Binding-site contacts:
Ligand atom C3 contacts residue TRP168 of chain 1.C at 4.2 Å (hydrophobic).
Ligand atom C3 contacts residue ASN118 of chain 1.C at 3.8 Å.
Ligand atom C8 contacts residue ASN118 of chain 1.C at 4.3 Å.
Ligand atom C8 contacts residue ARG19 of chain 1.C at 4.2 Å.
Ligand atom O7 contacts residue ASN118 of chain 1.C at 3.1 Å (h-bond).
Ligand atom N2 contacts residue TRP168 of chain 1.C at 4.4 Å.
Ligand atom N2 contacts residue ASP166 of chain 1.C at 3.7 Å.
Ligand atom C4 contacts residue ASN118 of chain 1.C at 4.3 Å.
Ligand atom C8 contacts residue TRP168 of chain 1.C at 3.8 Å (hydrophobic).
Ligand atom C5 contacts residue ASN118 of chain 1.C at 3.7 Å.
Ligand atom C7 contacts residue ASN118 of chain 1.C at 3.1 Å.
Ligand atom C7 contacts residue TRP168 of chain 1.C at 3.9 Å (hydrophobic).
Ligand atom O3 contacts residue TRP168 of chain 1.C at 3.5 Å.
Ligand atom C8 contacts residue ASP166 of chain 1.C at 3.5 Å.
Ligand atom C2 contacts residue ASN118 of chain 1.C at 2.5 Å.
Ligand atom O7 contacts residue TRP168 of chain 1.C at 3.9 Å.
Ligand atom C7 contacts residue ASP166 of chain 1.C at 3.9 Å.
Ligand atom C8 contacts residue HIS167 of chain 1.C at 3.9 Å.
Ligand atom O5 contacts residue ASN118 of chain 1.C at 2.4 Å (h-bond).
Ligand atom C1 contacts residue ASN118 of chain 1.C at 1.4 Å.
Ligand atom N2 contacts residue ASN118 of chain 1.C at 2.9 Å (h-bond).

Sequence of chain 1.C:
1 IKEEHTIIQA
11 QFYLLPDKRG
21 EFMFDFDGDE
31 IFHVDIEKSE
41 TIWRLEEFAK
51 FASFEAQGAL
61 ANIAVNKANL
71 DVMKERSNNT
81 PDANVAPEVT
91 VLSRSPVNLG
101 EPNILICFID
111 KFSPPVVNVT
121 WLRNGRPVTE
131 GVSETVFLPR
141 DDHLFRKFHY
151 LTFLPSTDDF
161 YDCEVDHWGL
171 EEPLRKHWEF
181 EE

The small molecule below binds the protein below.
Small molecule (SMILES): CC(=O)N[C@H]1[C@H](O[C@H]2[C@H](O)[C@@H](NC(C)=O)CO[C@@H]2CO)O[C@H](CO)[C@@H](O)[C@@H]1O